The protein below binds the small molecule below.
Small molecule (SMILES): Cc1cc2c(C(N)=O)cccc2n1-c1nc2c(c(NCc3ccccc3)n1)COCC2

Sequence of chain 1.G:
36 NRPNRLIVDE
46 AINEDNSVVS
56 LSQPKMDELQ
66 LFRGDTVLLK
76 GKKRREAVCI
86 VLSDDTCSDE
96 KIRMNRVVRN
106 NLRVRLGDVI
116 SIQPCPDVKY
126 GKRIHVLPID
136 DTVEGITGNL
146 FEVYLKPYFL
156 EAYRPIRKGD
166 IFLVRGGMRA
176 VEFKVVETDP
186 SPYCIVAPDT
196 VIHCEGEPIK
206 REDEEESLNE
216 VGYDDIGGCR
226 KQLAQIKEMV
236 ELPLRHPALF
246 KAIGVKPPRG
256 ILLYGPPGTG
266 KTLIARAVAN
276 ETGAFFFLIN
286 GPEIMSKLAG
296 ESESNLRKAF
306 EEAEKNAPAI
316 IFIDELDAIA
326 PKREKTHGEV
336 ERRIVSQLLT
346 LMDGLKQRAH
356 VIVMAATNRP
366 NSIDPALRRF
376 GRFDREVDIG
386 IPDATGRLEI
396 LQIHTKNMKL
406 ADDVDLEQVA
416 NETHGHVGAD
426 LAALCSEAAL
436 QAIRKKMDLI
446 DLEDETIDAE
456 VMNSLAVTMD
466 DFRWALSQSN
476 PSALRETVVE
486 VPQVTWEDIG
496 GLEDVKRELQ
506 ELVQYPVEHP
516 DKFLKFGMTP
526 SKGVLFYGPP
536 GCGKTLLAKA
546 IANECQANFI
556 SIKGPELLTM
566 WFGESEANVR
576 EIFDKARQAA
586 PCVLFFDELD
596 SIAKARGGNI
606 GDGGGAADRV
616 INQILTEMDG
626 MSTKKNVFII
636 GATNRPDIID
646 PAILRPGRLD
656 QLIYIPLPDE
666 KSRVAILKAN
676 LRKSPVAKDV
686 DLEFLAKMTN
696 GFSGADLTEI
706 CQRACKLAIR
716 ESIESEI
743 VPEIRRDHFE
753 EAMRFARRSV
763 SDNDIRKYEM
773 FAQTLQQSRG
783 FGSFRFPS

Binding-site contacts:
Ligand atom C24 contacts residue ALA674 of chain 1.G at 3.4 Å (hydrophobic).
Ligand atom O01 contacts residue THR703 of chain 1.G at 2.4 Å (h-bond).
Ligand atom C21 contacts residue CYS537 of chain 1.G at 3.5 Å (hydrophobic).
Ligand atom O26 contacts residue VAL489 of chain 1.G at 3.7 Å.
Ligand atom C05 contacts residue CYS537 of chain 1.G at 3.7 Å (hydrophobic).
Ligand atom C04 contacts residue GLY536 of chain 1.G at 3.8 Å.
Ligand atom C23 contacts residue LEU541 of chain 1.G at 3.7 Å (hydrophobic).
Ligand atom C25 contacts residue ASP493 of chain 1.G at 3.2 Å.
Ligand atom C05 contacts residue GLY538 of chain 1.G at 3.5 Å.
Ligand atom N14 contacts residue LEU541 of chain 1.G at 3.5 Å.
Ligand atom C18 contacts residue ILE494 of chain 1.G at 3.5 Å (hydrophobic).
Ligand atom N30 contacts residue ALA674 of chain 1.G at 3.6 Å.
Ligand atom C07 contacts residue LEU541 of chain 1.G at 3.3 Å (hydrophobic).
Ligand atom C04 contacts residue GLY699 of chain 1.G at 3.6 Å.
Ligand atom C17 contacts residue ILE494 of chain 1.G at 3.5 Å (hydrophobic).
Ligand atom N12 contacts residue LEU541 of chain 1.G at 3.4 Å.
Ligand atom O26 contacts residue ASP493 of chain 1.G at 3.3 Å (salt-bridge).
Ligand atom C11 contacts residue ASN675 of chain 1.G at 3.5 Å.
Ligand atom C27 contacts residue VAL489 of chain 1.G at 3.4 Å (hydrophobic).
Ligand atom N30 contacts residue LEU541 of chain 1.G at 3.4 Å.
Ligand atom C13 contacts residue LEU541 of chain 1.G at 3.2 Å (hydrophobic).
Ligand atom C02 contacts residue THR703 of chain 1.G at 3.2 Å.
Ligand atom O26 contacts residue ARG677 of chain 1.G at 3.4 Å (salt-bridge).
Ligand atom C20 contacts residue ILE671 of chain 1.G at 3.6 Å (hydrophobic).
Ligand atom C17 contacts residue ASP493 of chain 1.G at 3.6 Å.
Ligand atom C06 contacts residue LEU541 of chain 1.G at 3.0 Å (hydrophobic).
Ligand atom C29 contacts residue ALA674 of chain 1.G at 3.5 Å (hydrophobic).
Ligand atom C09 contacts residue THR703 of chain 1.G at 3.6 Å.
Ligand atom N16 contacts residue ALA670 of chain 1.G at 3.6 Å.
Ligand atom N31 contacts residue ALA700 of chain 1.G at 3.0 Å (h-bond).
Ligand atom N31 contacts residue GLY536 of chain 1.G at 3.3 Å (h-bond).
Ligand atom N14 contacts residue ALA674 of chain 1.G at 3.6 Å.
Ligand atom C02 contacts residue GLY699 of chain 1.G at 3.4 Å.
Ligand atom C15 contacts residue ALA674 of chain 1.G at 3.5 Å (hydrophobic).
Ligand atom O01 contacts residue ALA700 of chain 1.G at 3.5 Å.
Ligand atom C19 contacts residue ILE671 of chain 1.G at 3.5 Å (hydrophobic).
Ligand atom N31 contacts residue GLY699 of chain 1.G at 3.5 Å.
Ligand atom C13 contacts residue ALA674 of chain 1.G at 3.7 Å (hydrophobic).
Ligand atom O01 contacts residue GLY699 of chain 1.G at 3.4 Å (h-bond).
Ligand atom C02 contacts residue ALA700 of chain 1.G at 3.4 Å (hydrophobic).